Sequence of chain 9.A:
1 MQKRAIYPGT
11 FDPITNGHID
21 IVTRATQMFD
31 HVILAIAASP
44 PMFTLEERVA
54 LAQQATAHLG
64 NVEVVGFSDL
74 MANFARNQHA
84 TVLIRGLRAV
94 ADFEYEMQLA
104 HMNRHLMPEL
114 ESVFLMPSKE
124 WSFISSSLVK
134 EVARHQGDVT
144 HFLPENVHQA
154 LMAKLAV

Sequence of chain 4.A:
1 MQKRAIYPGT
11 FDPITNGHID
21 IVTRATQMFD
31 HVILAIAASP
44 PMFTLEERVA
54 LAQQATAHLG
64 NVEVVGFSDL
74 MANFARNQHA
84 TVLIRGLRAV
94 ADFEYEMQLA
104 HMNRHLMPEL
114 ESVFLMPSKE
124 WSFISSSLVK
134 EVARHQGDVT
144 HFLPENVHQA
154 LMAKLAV

The small molecule below binds the protein below.
Small molecule (SMILES): COc1nnc(-c2ccc(Cl)cc2)c(C)c1C

Binding-site contacts:
Ligand atom C1 contacts residue MET74 of chain 4.A at 4.1 Å (hydrophobic).
Ligand atom C10 contacts residue MET74 of chain 4.A at 4.2 Å (hydrophobic).
Ligand atom C17 contacts residue SER71 of chain 4.A at 3.5 Å.
Ligand atom C13 contacts residue HIS138 of chain 9.A at 3.3 Å.
Ligand atom C12 contacts residue PHE70 of chain 4.A at 4.1 Å (hydrophobic).
Ligand atom C3 contacts residue LEU73 of chain 4.A at 4.1 Å (hydrophobic).
Ligand atom C2 contacts residue LEU73 of chain 4.A at 4.3 Å (hydrophobic).
Ligand atom C14 contacts residue LEU73 of chain 4.A at 4.1 Å (hydrophobic).
Ligand atom CL1 contacts residue MET105 of chain 4.A at 4.0 Å.
Ligand atom C10 contacts residue LEU102 of chain 4.A at 4.1 Å (hydrophobic).
Ligand atom O15 contacts residue ALA38 of chain 4.A at 3.9 Å.
Ligand atom C8 contacts residue LEU73 of chain 4.A at 3.6 Å (hydrophobic).
Ligand atom C10 contacts residue ASN106 of chain 4.A at 4.2 Å.
Ligand atom CL1 contacts residue VAL135 of chain 9.A at 3.6 Å.
Ligand atom C13 contacts residue LEU73 of chain 4.A at 4.3 Å (hydrophobic).
Ligand atom C5 contacts residue MET74 of chain 4.A at 3.5 Å (hydrophobic).
Ligand atom C3 contacts residue MET74 of chain 4.A at 4.2 Å (hydrophobic).
Ligand atom C17 contacts residue ALA38 of chain 4.A at 3.5 Å (hydrophobic).
Ligand atom C12 contacts residue ALA37 of chain 4.A at 3.7 Å (hydrophobic).
Ligand atom C13 contacts residue ASP72 of chain 4.A at 3.5 Å.
Ligand atom CL1 contacts residue LEU131 of chain 9.A at 3.8 Å.
Ligand atom C17 contacts residue ASP72 of chain 4.A at 3.6 Å.
Ligand atom O15 contacts residue ALA37 of chain 4.A at 3.1 Å.
Ligand atom C8 contacts residue HIS138 of chain 9.A at 3.2 Å.
Ligand atom C5 contacts residue LEU73 of chain 4.A at 3.7 Å (hydrophobic).
Ligand atom C2 contacts residue MET74 of chain 4.A at 4.3 Å (hydrophobic).
Ligand atom O15 contacts residue PHE70 of chain 4.A at 4.2 Å.
Ligand atom C10 contacts residue LEU73 of chain 4.A at 3.6 Å (hydrophobic).
Ligand atom C3 contacts residue ASP72 of chain 4.A at 4.0 Å.
Ligand atom N9 contacts residue ALA37 of chain 4.A at 3.5 Å.
Ligand atom O15 contacts residue ASP72 of chain 4.A at 4.3 Å.
Ligand atom CL1 contacts residue LEU102 of chain 4.A at 3.3 Å.
Ligand atom C13 contacts residue SER71 of chain 4.A at 3.2 Å.
Ligand atom C17 contacts residue PHE70 of chain 4.A at 3.0 Å (hydrophobic).
Ligand atom C12 contacts residue ASP72 of chain 4.A at 4.0 Å.
Ligand atom N9 contacts residue PHE70 of chain 4.A at 3.9 Å.
Ligand atom C7 contacts residue ASP72 of chain 4.A at 3.5 Å.
Ligand atom C17 contacts residue ALA37 of chain 4.A at 3.5 Å (hydrophobic).
Ligand atom O15 contacts residue SER39 of chain 4.A at 3.9 Å.
Ligand atom C14 contacts residue LEU102 of chain 4.A at 3.8 Å (hydrophobic).